Binding-site contacts:
Ligand atom N03 contacts residue LYS54 of chain 1.B at 3.2 Å (salt-bridge).
Ligand atom N05 contacts residue VAL35 of chain 1.B at 3.5 Å.
Ligand atom C36 contacts residue PHE165 of chain 1.B at 3.3 Å (hydrophobic).
Ligand atom C07 contacts residue ALA52 of chain 1.B at 3.1 Å (hydrophobic).
Ligand atom C30 contacts residue MET75 of chain 1.B at 3.6 Å (hydrophobic).
Ligand atom C07 contacts residue LEU97 of chain 1.B at 3.3 Å (hydrophobic).
Ligand atom C09 contacts residue ASP164 of chain 1.B at 3.3 Å.
Ligand atom C07 contacts residue ILE53 of chain 1.B at 3.4 Å (hydrophobic).
Ligand atom C11 contacts residue LEU167 of chain 1.B at 3.4 Å (hydrophobic).
Ligand atom C37 contacts residue MET75 of chain 1.B at 3.6 Å (hydrophobic).
Ligand atom O01 contacts residue LEU97 of chain 1.B at 3.2 Å.
Ligand atom O39 contacts residue ASP164 of chain 1.B at 3.5 Å.
Ligand atom O31 contacts residue LYS54 of chain 1.B at 3.2 Å (salt-bridge).
Ligand atom C06 contacts residue LYS54 of chain 1.B at 3.6 Å.
Ligand atom C38 contacts residue PHE165 of chain 1.B at 3.5 Å (hydrophobic).
Ligand atom C07 contacts residue LYS54 of chain 1.B at 3.2 Å.
Ligand atom C06 contacts residue VAL35 of chain 1.B at 3.4 Å (hydrophobic).
Ligand atom N03 contacts residue ASP164 of chain 1.B at 3.0 Å (salt-bridge).
Ligand atom F35 contacts residue CYS84 of chain 1.B at 3.6 Å.
Ligand atom F35 contacts residue ARG85 of chain 1.B at 3.0 Å.
Ligand atom C02 contacts residue LYS54 of chain 1.B at 3.6 Å.
Ligand atom C25 contacts residue ILE68 of chain 1.B at 3.5 Å (hydrophobic).
Ligand atom O39 contacts residue LEU167 of chain 1.B at 3.1 Å.
Ligand atom F35 contacts residue LEU86 of chain 1.B at 2.7 Å.
Ligand atom N03 contacts residue MET99 of chain 1.B at 3.6 Å.
Ligand atom C26 contacts residue ILE68 of chain 1.B at 3.6 Å (hydrophobic).
Ligand atom C20 contacts residue GLU67 of chain 1.B at 3.5 Å.
Ligand atom C12 contacts residue LEU167 of chain 1.B at 3.5 Å (hydrophobic).
Ligand atom C06 contacts residue 8BS1 of chain 1.J at 3.6 Å.
Ligand atom C04 contacts residue MET99 of chain 1.B at 3.4 Å (hydrophobic).
Ligand atom S08 contacts residue MET99 of chain 1.B at 3.5 Å (h-bond).
Ligand atom O31 contacts residue LEU167 of chain 1.B at 3.1 Å.
Ligand atom C37 contacts residue PHE165 of chain 1.B at 3.4 Å (hydrophobic).
Ligand atom O39 contacts residue PHE165 of chain 1.B at 2.8 Å (h-bond).
Ligand atom C38 contacts residue ASP164 of chain 1.B at 3.6 Å.
Ligand atom C26 contacts residue LEU56 of chain 1.B at 3.6 Å (hydrophobic).
Ligand atom S08 contacts residue LEU97 of chain 1.B at 3.1 Å (h-bond).
Ligand atom C27 contacts residue ILE68 of chain 1.B at 3.5 Å (hydrophobic).
Ligand atom C02 contacts residue ASP164 of chain 1.B at 3.5 Å.
Ligand atom N05 contacts residue 8BS1 of chain 1.J at 3.6 Å.

The protein below binds the small molecule below.
Small molecule (SMILES): O=C(Nc1nccs1)[C@@H](c1cc(F)ccc1O)N1Cc2ccc(-c3ccc(N4CCNCC4)cc3)cc2C1=O

Sequence of chain 1.B:
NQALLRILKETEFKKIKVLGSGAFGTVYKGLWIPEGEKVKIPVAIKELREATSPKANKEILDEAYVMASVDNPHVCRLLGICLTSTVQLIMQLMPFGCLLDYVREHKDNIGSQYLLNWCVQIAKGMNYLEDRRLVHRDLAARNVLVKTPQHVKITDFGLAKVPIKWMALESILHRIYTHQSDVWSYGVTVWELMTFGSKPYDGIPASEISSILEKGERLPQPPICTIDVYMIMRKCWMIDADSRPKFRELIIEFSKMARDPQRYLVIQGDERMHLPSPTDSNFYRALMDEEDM